Binding-site contacts:
Ligand atom O3G contacts residue GLY60 of chain 1.A at 2.8 Å (h-bond).
Ligand atom O3A contacts residue GLY15 of chain 1.A at 3.1 Å (h-bond).
Ligand atom O2' contacts residue ASP30 of chain 1.A at 3.4 Å (salt-bridge).
Ligand atom O6 contacts residue ASN116 of chain 1.A at 3.3 Å (h-bond).
Ligand atom PB contacts residue LYS16 of chain 1.A at 3.5 Å.
Ligand atom N1 contacts residue ASP119 of chain 1.A at 2.8 Å (salt-bridge).
Ligand atom C8 contacts residue ALA18 of chain 1.A at 3.5 Å (hydrophobic).
Ligand atom PG contacts residue MG1 of chain 1.D at 3.2 Å.
Ligand atom O1B contacts residue GLY13 of chain 1.A at 3.4 Å (h-bond).
Ligand atom O1A contacts residue SER17 of chain 1.A at 3.4 Å (h-bond).
Ligand atom O6 contacts residue ALA146 of chain 1.A at 2.9 Å (h-bond).
Ligand atom O2' contacts residue PHE28 of chain 1.A at 3.3 Å.
Ligand atom C6 contacts residue ASP119 of chain 1.A at 3.5 Å.
Ligand atom O4' contacts residue LYS117 of chain 1.A at 3.4 Å (salt-bridge).
Ligand atom O1B contacts residue VAL14 of chain 1.A at 3.3 Å (h-bond).
Ligand atom O6 contacts residue LYS117 of chain 1.A at 3.4 Å.
Ligand atom O2G contacts residue MG1 of chain 1.D at 2.1 Å.
Ligand atom N2 contacts residue ASP119 of chain 1.A at 2.8 Å (salt-bridge).
Ligand atom O1B contacts residue LYS16 of chain 1.A at 2.8 Å (salt-bridge).
Ligand atom O1A contacts residue ALA18 of chain 1.A at 2.9 Å (h-bond).
Ligand atom O2G contacts residue THR35 of chain 1.A at 2.8 Å (h-bond).
Ligand atom C6 contacts residue LYS117 of chain 1.A at 3.5 Å.
Ligand atom N3B contacts residue GLY13 of chain 1.A at 3.0 Å (h-bond).
Ligand atom O6 contacts residue SER145 of chain 1.A at 3.5 Å.
Ligand atom O6 contacts residue ASP119 of chain 1.A at 3.4 Å (salt-bridge).
Ligand atom O1G contacts residue GLN61 of chain 1.A at 3.1 Å (h-bond).
Ligand atom O2' contacts residue VAL29 of chain 1.A at 2.7 Å (h-bond).
Ligand atom O2B contacts residue SER17 of chain 1.A at 3.0 Å (h-bond).
Ligand atom O3G contacts residue GLY12 of chain 1.A at 3.4 Å.
Ligand atom O3G contacts residue LYS16 of chain 1.A at 2.6 Å (salt-bridge).
Ligand atom N3B contacts residue MG1 of chain 1.D at 3.4 Å.
Ligand atom O1G contacts residue PRO34 of chain 1.A at 3.5 Å.
Ligand atom O2B contacts residue MG1 of chain 1.D at 2.1 Å.
Ligand atom PB contacts residue MG1 of chain 1.D at 3.3 Å.
Ligand atom O3' contacts residue ASP30 of chain 1.A at 3.0 Å (salt-bridge).
Ligand atom O1A contacts residue GLY15 of chain 1.A at 3.3 Å.
Ligand atom O2B contacts residue LYS16 of chain 1.A at 3.5 Å (salt-bridge).
Ligand atom O1B contacts residue GLY15 of chain 1.A at 3.0 Å (h-bond).
Ligand atom C2' contacts residue VAL29 of chain 1.A at 3.5 Å (hydrophobic).
Ligand atom N7 contacts residue ASN116 of chain 1.A at 3.1 Å (h-bond).

Sequence of chain 1.A:
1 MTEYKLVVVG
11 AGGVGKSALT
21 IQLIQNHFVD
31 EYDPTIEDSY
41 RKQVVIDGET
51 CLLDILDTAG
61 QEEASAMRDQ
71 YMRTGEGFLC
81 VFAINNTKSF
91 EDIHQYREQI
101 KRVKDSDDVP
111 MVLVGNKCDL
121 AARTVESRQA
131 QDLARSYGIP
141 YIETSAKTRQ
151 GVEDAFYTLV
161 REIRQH

A protein and the small-molecule ligand that binds it are described below.
Small molecule (SMILES): Nc1nc2c(ncn2[C@@H]2O[C@H](CO[P](=O)(O)O[P](=O)(O)NP(=O)(O)O)[C@@H](O)[C@H]2O)c(=O)[nH]1